Sequence of chain 60.C:
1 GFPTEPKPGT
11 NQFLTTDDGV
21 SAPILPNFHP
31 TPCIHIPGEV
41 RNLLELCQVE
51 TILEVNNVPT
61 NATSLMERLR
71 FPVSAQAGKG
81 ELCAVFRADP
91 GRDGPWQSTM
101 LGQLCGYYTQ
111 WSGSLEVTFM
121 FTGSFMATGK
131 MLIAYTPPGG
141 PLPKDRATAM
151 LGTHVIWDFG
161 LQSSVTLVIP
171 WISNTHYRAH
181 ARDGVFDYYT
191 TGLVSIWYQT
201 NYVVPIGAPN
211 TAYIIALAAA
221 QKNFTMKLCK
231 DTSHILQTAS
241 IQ

A small-molecule ligand and the protein it binds are described below.
Small molecule (SMILES): Cc1cc(CCCCCCCOc2ccc(C3=NCCO3)cc2)on1

Binding-site contacts:
Ligand atom C3C contacts residue PHE135 of chain 60.A at 3.8 Å (hydrophobic).
Ligand atom C4B contacts residue TRP203 of chain 60.A at 3.5 Å (hydrophobic).
Ligand atom C6C contacts residue TYR201 of chain 60.A at 3.9 Å (hydrophobic).
Ligand atom C2C contacts residue VAL192 of chain 60.A at 3.7 Å (hydrophobic).
Ligand atom C5B contacts residue ASP112 of chain 60.A at 4.0 Å.
Ligand atom C6B contacts residue ILE113 of chain 60.A at 4.0 Å (hydrophobic).
Ligand atom C4C contacts residue VAL192 of chain 60.A at 3.5 Å (hydrophobic).
Ligand atom C5B contacts residue ILE111 of chain 60.A at 3.9 Å (hydrophobic).
Ligand atom O1A contacts residue ASN228 of chain 60.A at 3.7 Å.
Ligand atom N3A contacts residue ILE113 of chain 60.A at 3.8 Å.
Ligand atom C5C contacts residue ILE111 of chain 60.A at 3.8 Å (hydrophobic).
Ligand atom C4B contacts residue ILE113 of chain 60.A at 4.0 Å (hydrophobic).
Ligand atom C3B contacts residue ASN228 of chain 60.A at 4.0 Å.
Ligand atom C31 contacts residue ILE24 of chain 60.C at 3.6 Å (hydrophobic).
Ligand atom C5B contacts residue ILE113 of chain 60.A at 3.5 Å (hydrophobic).
Ligand atom C4A contacts residue THR114 of chain 60.A at 3.5 Å.
Ligand atom C2A contacts residue ASP112 of chain 60.A at 3.8 Å.
Ligand atom O1 contacts residue PHE155 of chain 60.A at 3.4 Å.
Ligand atom O1B contacts residue TYR201 of chain 60.A at 3.4 Å.
Ligand atom N3A contacts residue ASP112 of chain 60.A at 2.5 Å (salt-bridge).
Ligand atom C31 contacts residue PRO177 of chain 60.A at 3.9 Å (hydrophobic).
Ligand atom C2B contacts residue TYR201 of chain 60.A at 3.5 Å (hydrophobic).
Ligand atom O1A contacts residue TRP203 of chain 60.A at 3.3 Å.
Ligand atom N2 contacts residue PHE155 of chain 60.A at 3.5 Å.
Ligand atom C4C contacts residue PHE135 of chain 60.A at 3.8 Å (hydrophobic).
Ligand atom C5C contacts residue PHE135 of chain 60.A at 3.5 Å (hydrophobic).
Ligand atom C4A contacts residue ASP112 of chain 60.A at 2.6 Å.
Ligand atom O1 contacts residue PHE233 of chain 60.A at 3.1 Å.
Ligand atom C31 contacts residue VAL179 of chain 60.A at 3.3 Å (hydrophobic).
Ligand atom C5A contacts residue ASP112 of chain 60.A at 4.0 Å.
Ligand atom C2A contacts residue TRP203 of chain 60.A at 3.6 Å (hydrophobic).
Ligand atom N3A contacts residue THR114 of chain 60.A at 4.0 Å.
Ligand atom C3B contacts residue TRP203 of chain 60.A at 3.1 Å (hydrophobic).
Ligand atom N2 contacts residue PHE233 of chain 60.A at 3.7 Å.
Ligand atom C5A contacts residue ASN228 of chain 60.A at 4.0 Å.
Ligand atom C5 contacts residue PHE155 of chain 60.A at 3.9 Å (hydrophobic).
Ligand atom C2C contacts residue PHE155 of chain 60.A at 3.9 Å (hydrophobic).
Ligand atom C5 contacts residue PHE233 of chain 60.A at 4.0 Å (hydrophobic).
Ligand atom C2B contacts residue TRP203 of chain 60.A at 4.0 Å (hydrophobic).
Ligand atom C4 contacts residue ILE24 of chain 60.C at 4.0 Å (hydrophobic).

Sequence of chain 56.C:
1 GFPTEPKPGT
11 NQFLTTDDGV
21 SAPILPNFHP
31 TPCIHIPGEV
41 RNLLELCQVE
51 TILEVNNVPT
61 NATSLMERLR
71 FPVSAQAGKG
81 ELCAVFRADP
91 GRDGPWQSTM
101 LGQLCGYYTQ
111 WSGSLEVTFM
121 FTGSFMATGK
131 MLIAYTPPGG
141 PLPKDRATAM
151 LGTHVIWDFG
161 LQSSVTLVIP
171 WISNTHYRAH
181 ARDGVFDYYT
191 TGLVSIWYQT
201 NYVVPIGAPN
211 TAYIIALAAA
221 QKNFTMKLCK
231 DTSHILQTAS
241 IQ

Sequence of chain 60.A:
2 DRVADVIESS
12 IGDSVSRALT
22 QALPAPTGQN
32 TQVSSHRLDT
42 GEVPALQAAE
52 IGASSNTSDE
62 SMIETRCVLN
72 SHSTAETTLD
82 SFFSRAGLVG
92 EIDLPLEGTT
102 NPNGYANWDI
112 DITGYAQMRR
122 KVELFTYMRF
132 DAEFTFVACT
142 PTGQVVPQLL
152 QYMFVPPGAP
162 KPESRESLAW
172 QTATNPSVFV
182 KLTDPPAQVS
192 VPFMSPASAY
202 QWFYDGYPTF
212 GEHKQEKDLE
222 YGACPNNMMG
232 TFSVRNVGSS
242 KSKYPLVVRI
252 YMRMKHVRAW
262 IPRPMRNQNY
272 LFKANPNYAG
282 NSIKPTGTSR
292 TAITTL